The protein below binds the small molecule below.
Small molecule (SMILES): CC(=O)N[C@@H]1[C@@H](O)[C@H](O)[C@@H](CO)O[C@H]1O

Binding-site contacts:
Ligand atom C1 contacts residue ASN246 of chain 1.M at 1.4 Å.
Ligand atom C5 contacts residue ASN246 of chain 1.M at 3.7 Å.
Ligand atom O6 contacts residue ASN249 of chain 1.M at 4.2 Å.
Ligand atom O5 contacts residue ASN246 of chain 1.M at 2.4 Å (h-bond).
Ligand atom C5 contacts residue THR248 of chain 1.M at 4.1 Å.
Ligand atom O5 contacts residue THR248 of chain 1.M at 4.0 Å.
Ligand atom O7 contacts residue ASN246 of chain 1.M at 3.6 Å (h-bond).
Ligand atom C7 contacts residue ASN246 of chain 1.M at 3.4 Å.
Ligand atom C2 contacts residue ASN246 of chain 1.M at 2.5 Å.
Ligand atom C3 contacts residue ASN246 of chain 1.M at 3.8 Å.
Ligand atom O5 contacts residue ASN249 of chain 1.M at 3.7 Å.
Ligand atom C1 contacts residue ASN249 of chain 1.M at 4.2 Å.
Ligand atom N2 contacts residue ASN246 of chain 1.M at 2.9 Å (h-bond).
Ligand atom C4 contacts residue ASN246 of chain 1.M at 4.2 Å.
Ligand atom C1 contacts residue THR248 of chain 1.M at 3.7 Å.

Sequence of chain 1.M:
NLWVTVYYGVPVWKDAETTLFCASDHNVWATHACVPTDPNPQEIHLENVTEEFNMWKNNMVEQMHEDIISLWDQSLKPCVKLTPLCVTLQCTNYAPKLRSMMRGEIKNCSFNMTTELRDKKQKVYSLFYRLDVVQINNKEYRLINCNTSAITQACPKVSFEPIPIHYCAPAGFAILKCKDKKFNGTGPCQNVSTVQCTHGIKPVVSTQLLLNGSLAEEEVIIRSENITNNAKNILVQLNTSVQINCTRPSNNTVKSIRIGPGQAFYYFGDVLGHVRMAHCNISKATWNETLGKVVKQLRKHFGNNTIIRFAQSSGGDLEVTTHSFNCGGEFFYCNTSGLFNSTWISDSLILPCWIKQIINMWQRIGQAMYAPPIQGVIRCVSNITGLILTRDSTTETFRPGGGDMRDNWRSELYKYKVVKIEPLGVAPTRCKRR